Binding-site contacts:
Ligand atom O contacts residue LYS169 of chain 1.A at 2.9 Å (salt-bridge).
Ligand atom OD2 contacts residue LYS84 of chain 1.A at 3.2 Å (salt-bridge).
Ligand atom O contacts residue CYS200 of chain 1.A at 3.2 Å.
Ligand atom CA contacts residue GLY201 of chain 1.A at 3.1 Å.
Ligand atom CG2 contacts residue TYR236 of chain 1.A at 3.4 Å (hydrophobic).
Ligand atom CD1 contacts residue LEU199 of chain 1.A at 3.4 Å (hydrophobic).
Ligand atom CZ contacts residue ARG134 of chain 1.A at 3.5 Å.
Ligand atom CD2 contacts residue GLN85 of chain 1.A at 3.0 Å.
Ligand atom NH1 contacts residue ASP329 of chain 1.A at 2.6 Å (salt-bridge).
Ligand atom CB contacts residue ASP242 of chain 1.A at 3.5 Å.
Ligand atom NE contacts residue GLU128 of chain 1.A at 2.8 Å (salt-bridge).
Ligand atom NE contacts residue GLU171 of chain 1.A at 2.8 Å (salt-bridge).
Ligand atom O contacts residue ARG134 of chain 1.A at 2.3 Å (salt-bridge).
Ligand atom CA contacts residue ARG134 of chain 1.A at 3.4 Å.
Ligand atom NH1 contacts residue GLU231 of chain 1.A at 3.0 Å (salt-bridge).
Ligand atom CZ contacts residue ASP329 of chain 1.A at 3.1 Å.
Ligand atom NH1 contacts residue GLU204 of chain 1.A at 3.2 Å (salt-bridge).
Ligand atom N contacts residue PHE130 of chain 1.A at 3.4 Å.
Ligand atom NH2 contacts residue SER131 of chain 1.A at 3.3 Å (h-bond).
Ligand atom NH1 contacts residue PHE130 of chain 1.A at 3.5 Å.
Ligand atom CD contacts residue GLU204 of chain 1.A at 2.7 Å.
Ligand atom CG1 contacts residue GLY201 of chain 1.A at 3.4 Å.
Ligand atom CB contacts residue GLY201 of chain 1.A at 3.3 Å.
Ligand atom O contacts residue LEU199 of chain 1.A at 3.5 Å (h-bond).
Ligand atom C contacts residue GLY201 of chain 1.A at 3.3 Å.
Ligand atom CA contacts residue LEU199 of chain 1.A at 3.2 Å (hydrophobic).
Ligand atom C contacts residue PHE130 of chain 1.A at 3.5 Å (hydrophobic).
Ligand atom CZ contacts residue GLU128 of chain 1.A at 3.2 Å.
Ligand atom CB contacts residue GLU171 of chain 1.A at 3.3 Å.
Ligand atom N contacts residue GLY201 of chain 1.A at 2.6 Å (h-bond).
Ligand atom C contacts residue ARG134 of chain 1.A at 3.0 Å.
Ligand atom N contacts residue GLU171 of chain 1.A at 2.8 Å (salt-bridge).
Ligand atom O contacts residue GLY201 of chain 1.A at 3.2 Å (h-bond).
Ligand atom NH1 contacts residue ARG134 of chain 1.A at 3.4 Å (salt-bridge).
Ligand atom N contacts residue ASP242 of chain 1.A at 2.9 Å (salt-bridge).
Ligand atom NH2 contacts residue ASP329 of chain 1.A at 2.9 Å (salt-bridge).
Ligand atom NH2 contacts residue GLU128 of chain 1.A at 3.0 Å (salt-bridge).
Ligand atom NH2 contacts residue GLU231 of chain 1.A at 3.1 Å (salt-bridge).
Ligand atom CG contacts residue ALA241 of chain 1.A at 3.3 Å (hydrophobic).
Ligand atom NH2 contacts residue GLU171 of chain 1.A at 2.9 Å (salt-bridge).

Sequence of chain 1.A:
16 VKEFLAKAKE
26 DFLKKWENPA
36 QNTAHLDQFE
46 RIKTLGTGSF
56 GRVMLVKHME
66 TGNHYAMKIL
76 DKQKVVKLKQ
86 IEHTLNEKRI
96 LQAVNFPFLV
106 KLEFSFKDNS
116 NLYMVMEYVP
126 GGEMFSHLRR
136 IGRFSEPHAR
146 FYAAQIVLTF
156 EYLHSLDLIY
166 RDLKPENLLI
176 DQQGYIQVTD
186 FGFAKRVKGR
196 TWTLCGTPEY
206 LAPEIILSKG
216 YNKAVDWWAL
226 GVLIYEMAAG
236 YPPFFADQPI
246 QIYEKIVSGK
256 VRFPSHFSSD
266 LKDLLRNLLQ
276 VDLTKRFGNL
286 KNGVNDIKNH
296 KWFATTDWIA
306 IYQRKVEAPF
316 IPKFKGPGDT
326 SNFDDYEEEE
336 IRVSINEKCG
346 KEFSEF

A small-molecule ligand and the protein it binds are described below.
Small molecule (SMILES): CC[C@H](C)[C@H](NC(=O)[C@H](C)NC(=O)[C@H](CC(N)=O)NC(=O)[C@H](CCCN=C(N)N)NC(=O)[C@H](CCCN=C(N)N)NC(=O)CNC(=O)[C@@H](NC(=O)[C@H](CCCN=C(N)N)NC(=O)CNC(=O)[C@H](CO)NC(=O)[C@H](C)NC(=O)[C@@H](NC(=O)[C@H](Cc1ccccc1)NC(=O)[C@H](CC(=O)O)NC(=O)[C@H](C)NC(=O)[C@H](Cc1ccc(O)cc1)NC(=O)[C@@H](NC(=O)[C@@H](N)[C@@H](C)O)[C@@H](C)O)[C@@H](C)CC)[C@@H](C)O)C(=O)N[C@@H](Cc1cnc[nH]1)C(=O)N[C@@H](CC(=O)O)C(=O)O